Binding-site contacts:
Ligand atom C4 contacts residue ASN403 of chain 1.C at 4.2 Å.
Ligand atom C1 contacts residue ASN403 of chain 1.C at 1.4 Å.
Ligand atom O5 contacts residue ASN403 of chain 1.C at 2.4 Å (h-bond).
Ligand atom C2 contacts residue ASN403 of chain 1.C at 2.4 Å.
Ligand atom O7 contacts residue ASN403 of chain 1.C at 3.7 Å.
Ligand atom C6 contacts residue SER302 of chain 1.C at 4.1 Å.
Ligand atom C7 contacts residue ASN403 of chain 1.C at 3.4 Å.
Ligand atom O5 contacts residue SER302 of chain 1.C at 4.1 Å.
Ligand atom C1 contacts residue SER302 of chain 1.C at 4.3 Å.
Ligand atom C5 contacts residue SER302 of chain 1.C at 4.0 Å.
Ligand atom N2 contacts residue ASN403 of chain 1.C at 2.8 Å (h-bond).
Ligand atom O6 contacts residue SER302 of chain 1.C at 3.1 Å (h-bond).
Ligand atom O4 contacts residue ASP273 of chain 1.C at 3.7 Å.
Ligand atom C5 contacts residue ASN403 of chain 1.C at 3.6 Å.
Ligand atom C3 contacts residue ASN403 of chain 1.C at 3.7 Å.

Sequence of chain 1.C:
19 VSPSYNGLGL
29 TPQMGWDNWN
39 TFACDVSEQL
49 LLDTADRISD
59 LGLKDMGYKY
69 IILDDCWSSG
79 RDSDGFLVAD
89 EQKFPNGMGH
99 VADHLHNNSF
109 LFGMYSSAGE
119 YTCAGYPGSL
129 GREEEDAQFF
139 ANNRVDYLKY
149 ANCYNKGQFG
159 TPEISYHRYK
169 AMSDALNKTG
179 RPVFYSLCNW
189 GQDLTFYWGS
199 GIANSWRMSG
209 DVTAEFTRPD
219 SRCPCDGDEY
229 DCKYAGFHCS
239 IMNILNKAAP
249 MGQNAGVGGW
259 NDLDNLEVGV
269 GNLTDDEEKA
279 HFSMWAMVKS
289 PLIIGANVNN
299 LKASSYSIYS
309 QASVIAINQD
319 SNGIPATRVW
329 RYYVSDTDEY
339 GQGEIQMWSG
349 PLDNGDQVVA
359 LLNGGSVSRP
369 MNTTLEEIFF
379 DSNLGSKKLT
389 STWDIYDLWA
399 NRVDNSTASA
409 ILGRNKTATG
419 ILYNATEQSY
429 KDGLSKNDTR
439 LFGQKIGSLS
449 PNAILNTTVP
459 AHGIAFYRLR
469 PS

The protein below binds the small molecule below.
Small molecule (SMILES): CC(=O)N[C@@H]1[C@@H](O)[C@H](O)[C@@H](CO)O[C@H]1O